Sequence of chain 1.B:
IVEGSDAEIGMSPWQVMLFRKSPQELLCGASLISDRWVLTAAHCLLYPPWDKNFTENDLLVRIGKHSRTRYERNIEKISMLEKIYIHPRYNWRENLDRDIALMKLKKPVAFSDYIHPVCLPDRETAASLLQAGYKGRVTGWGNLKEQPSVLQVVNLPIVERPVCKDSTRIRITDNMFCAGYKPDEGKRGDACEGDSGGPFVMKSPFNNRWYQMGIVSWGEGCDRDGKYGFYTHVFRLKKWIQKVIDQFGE

A protein and the small-molecule ligand that binds it are described below.
Small molecule (SMILES): NC(=[NH2+])NCCC[C@H](NC(=O)[C@@H]1CCCN1C(=O)[C@H](N)Cc1ccccc1)[C@H](O)CCl

Binding-site contacts:
Ligand atom O1 contacts residue GLU202 of chain 1.B at 3.1 Å (salt-bridge).
Ligand atom N2 contacts residue SER226 of chain 1.B at 2.9 Å (h-bond).
Ligand atom CZ1 contacts residue GLY228 of chain 1.B at 3.7 Å.
Ligand atom CE2 contacts residue TYR47 of chain 1.B at 3.6 Å (hydrophobic).
Ligand atom CB1 contacts residue LEU96 of chain 1.B at 3.7 Å (hydrophobic).
Ligand atom N contacts residue GLY228 of chain 1.B at 2.8 Å (h-bond).
Ligand atom O contacts residue GLY228 of chain 1.B at 3.0 Å (h-bond).
Ligand atom NH2 contacts residue GLY238 of chain 1.B at 3.5 Å.
Ligand atom C contacts residue GLY228 of chain 1.B at 3.7 Å.
Ligand atom NE contacts residue TRP227 of chain 1.B at 3.6 Å.
Ligand atom CB contacts residue GLY228 of chain 1.B at 3.4 Å.
Ligand atom CB2 contacts residue SER205 of chain 1.B at 2.8 Å.
Ligand atom CA2 contacts residue SER226 of chain 1.B at 3.7 Å.
Ligand atom NH1 contacts residue GLY230 of chain 1.B at 2.9 Å (h-bond).
Ligand atom NH2 contacts residue ALA200 of chain 1.B at 3.4 Å (h-bond).
Ligand atom CD1 contacts residue TRP227 of chain 1.B at 3.7 Å (hydrophobic).
Ligand atom O2 contacts residue SER205 of chain 1.B at 2.3 Å (h-bond).
Ligand atom CA contacts residue GLY228 of chain 1.B at 3.5 Å.
Ligand atom O2 contacts residue HIS43 of chain 1.B at 3.7 Å.
Ligand atom CA2 contacts residue SER205 of chain 1.B at 2.4 Å.
Ligand atom CA2 contacts residue HIS43 of chain 1.B at 3.4 Å.
Ligand atom O2 contacts residue GLY203 of chain 1.B at 3.2 Å (h-bond).
Ligand atom C2 contacts residue SER205 of chain 1.B at 1.4 Å.
Ligand atom CA1 contacts residue SER226 of chain 1.B at 3.7 Å.
Ligand atom N2 contacts residue HIS43 of chain 1.B at 3.2 Å (h-bond).
Ligand atom NH1 contacts residue ALA200 of chain 1.B at 3.2 Å (h-bond).
Ligand atom O contacts residue TRP227 of chain 1.B at 3.2 Å.
Ligand atom NE contacts residue GLY228 of chain 1.B at 3.4 Å (h-bond).
Ligand atom N2 contacts residue SER205 of chain 1.B at 3.1 Å (h-bond).
Ligand atom C3 contacts residue SER205 of chain 1.B at 2.4 Å.
Ligand atom C2 contacts residue HIS43 of chain 1.B at 2.5 Å.
Ligand atom CB2 contacts residue SER226 of chain 1.B at 3.7 Å.
Ligand atom CG1 contacts residue TYR47 of chain 1.B at 3.7 Å (hydrophobic).
Ligand atom C3 contacts residue HIS43 of chain 1.B at 1.5 Å.
Ligand atom CB1 contacts residue HIS43 of chain 1.B at 3.5 Å.
Ligand atom NH1 contacts residue ASP199 of chain 1.B at 2.8 Å (salt-bridge).
Ligand atom NH2 contacts residue TRP227 of chain 1.B at 3.7 Å.
Ligand atom CE1 contacts residue LEU96 of chain 1.B at 3.7 Å (hydrophobic).
Ligand atom NH2 contacts residue ASP199 of chain 1.B at 3.0 Å (salt-bridge).
Ligand atom CZ1 contacts residue ALA200 of chain 1.B at 3.3 Å (hydrophobic).